This protein binds this small molecule.
Small molecule (SMILES): CC(C)C[C@H](NC(=O)CNC(=O)[C@H](CC(=O)O)NC(=O)[C@H](C)N)C(=O)N[C@@H](C)C(=O)N[C@@H](Cc1ccc(O)cc1)C(=O)N[C@@H](Cc1ccccc1)C(=O)N[C@@H](CCCN=C(N)N)C(=O)N[C@@H](CO)C(=O)N[C@@H](CO)C(=O)N[C@@H](Cc1ccccc1)C(=O)N[C@@H](CCCCN)C(=O)NCC=O

Sequence of chain 1.S:
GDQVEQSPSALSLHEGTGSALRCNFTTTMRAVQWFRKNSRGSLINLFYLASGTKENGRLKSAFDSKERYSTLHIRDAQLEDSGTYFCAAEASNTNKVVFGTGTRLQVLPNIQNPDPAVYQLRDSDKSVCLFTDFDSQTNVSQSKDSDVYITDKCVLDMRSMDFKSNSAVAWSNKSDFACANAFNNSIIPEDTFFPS

Sequence of chain 1.T:
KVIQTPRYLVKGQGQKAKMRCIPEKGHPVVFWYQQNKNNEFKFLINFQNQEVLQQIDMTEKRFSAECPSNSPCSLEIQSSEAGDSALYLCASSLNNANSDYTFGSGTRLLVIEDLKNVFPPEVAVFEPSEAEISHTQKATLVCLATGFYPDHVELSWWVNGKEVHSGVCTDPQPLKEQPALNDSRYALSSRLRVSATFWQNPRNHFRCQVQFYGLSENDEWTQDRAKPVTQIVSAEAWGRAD

Sequence of chain 1.Q:
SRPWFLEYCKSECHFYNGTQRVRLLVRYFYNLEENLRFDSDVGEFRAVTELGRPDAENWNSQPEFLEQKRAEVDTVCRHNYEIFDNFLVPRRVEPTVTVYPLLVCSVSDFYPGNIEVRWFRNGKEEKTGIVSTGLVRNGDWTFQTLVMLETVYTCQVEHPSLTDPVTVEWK

Sequence of chain 1.P:
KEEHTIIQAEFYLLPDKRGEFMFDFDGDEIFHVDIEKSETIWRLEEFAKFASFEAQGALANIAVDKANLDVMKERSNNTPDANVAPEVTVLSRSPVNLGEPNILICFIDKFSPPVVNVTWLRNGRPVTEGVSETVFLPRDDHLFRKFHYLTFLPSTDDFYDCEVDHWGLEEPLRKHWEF

Binding-site contacts:
Ligand atom N contacts residue ASN86 of chain 1.Q at 2.9 Å (h-bond).
Ligand atom O contacts residue ASN86 of chain 1.Q at 2.9 Å (h-bond).
Ligand atom N contacts residue ASN120 of chain 1.T at 2.9 Å (h-bond).
Ligand atom O contacts residue HIS85 of chain 1.Q at 3.4 Å (h-bond).
Ligand atom CB contacts residue GLN72 of chain 1.T at 3.4 Å.
Ligand atom O contacts residue ASN72 of chain 1.P at 3.4 Å (h-bond).
Ligand atom CA contacts residue SER56 of chain 1.P at 3.3 Å.
Ligand atom CB contacts residue ASN72 of chain 1.P at 3.3 Å.
Ligand atom CB contacts residue SER94 of chain 1.S at 3.1 Å.
Ligand atom O contacts residue ALA55 of chain 1.P at 3.2 Å.
Ligand atom NH1 contacts residue GLU92 of chain 1.S at 2.7 Å (salt-bridge).
Ligand atom O contacts residue ASN65 of chain 1.P at 2.7 Å (h-bond).
Ligand atom CA contacts residue SER94 of chain 1.S at 3.3 Å.
Ligand atom CB contacts residue ASN119 of chain 1.T at 3.3 Å.
Ligand atom NE contacts residue ASN97 of chain 1.S at 2.9 Å (h-bond).
Ligand atom OG contacts residue ASN119 of chain 1.T at 2.7 Å (h-bond).
Ligand atom CE2 contacts residue GLU78 of chain 1.Q at 3.4 Å.
Ligand atom N contacts residue ASN65 of chain 1.P at 3.1 Å (h-bond).
Ligand atom N contacts residue GLN12 of chain 1.P at 2.9 Å (h-bond).
Ligand atom CG contacts residue GLN72 of chain 1.T at 3.2 Å.
Ligand atom NH2 contacts residue ASN120 of chain 1.T at 2.2 Å (h-bond).
Ligand atom CD1 contacts residue ASN120 of chain 1.T at 3.4 Å.
Ligand atom O contacts residue ASN95 of chain 1.S at 3.4 Å.
Ligand atom CD1 contacts residue GLN12 of chain 1.P at 3.2 Å.
Ligand atom CD2 contacts residue GLU78 of chain 1.Q at 3.2 Å.
Ligand atom O contacts residue GLN12 of chain 1.P at 3.2 Å (h-bond).
Ligand atom N contacts residue ASN72 of chain 1.P at 2.7 Å (h-bond).
Ligand atom OG contacts residue GLU14 of chain 1.P at 2.5 Å (salt-bridge).
Ligand atom CD1 contacts residue GLN72 of chain 1.T at 3.2 Å.
Ligand atom NZ contacts residue ASP61 of chain 1.Q at 2.9 Å (salt-bridge).
Ligand atom CA contacts residue ASN120 of chain 1.T at 3.2 Å.
Ligand atom CZ contacts residue ASN97 of chain 1.S at 3.0 Å.
Ligand atom N contacts residue SER56 of chain 1.P at 2.8 Å (h-bond).
Ligand atom CE contacts residue GLU13 of chain 1.Q at 3.2 Å.
Ligand atom O contacts residue ASN120 of chain 1.T at 2.8 Å (h-bond).
Ligand atom O contacts residue SER56 of chain 1.P at 2.8 Å (h-bond).
Ligand atom CZ contacts residue ASN120 of chain 1.T at 3.2 Å.
Ligand atom O contacts residue ARG32 of chain 1.S at 3.0 Å (salt-bridge).
Ligand atom NH2 contacts residue ASN97 of chain 1.S at 3.3 Å (h-bond).
Ligand atom O contacts residue ASN95 of chain 1.S at 3.3 Å.